Binding-site contacts:
Ligand atom C7 contacts residue ARG121 of chain 1.A at 4.3 Å.
Ligand atom C5 contacts residue ASN124 of chain 1.A at 3.7 Å.
Ligand atom C2 contacts residue ASN124 of chain 1.A at 2.5 Å.
Ligand atom O7 contacts residue ARG121 of chain 1.A at 3.5 Å (salt-bridge).
Ligand atom O5 contacts residue ASN124 of chain 1.A at 2.4 Å (h-bond).
Ligand atom C8 contacts residue ILE122 of chain 1.A at 4.1 Å (hydrophobic).
Ligand atom C8 contacts residue PRO123 of chain 1.A at 4.5 Å (hydrophobic).
Ligand atom C8 contacts residue ARG121 of chain 1.A at 4.2 Å.
Ligand atom O7 contacts residue ILE122 of chain 1.A at 4.5 Å.
Ligand atom C4 contacts residue ASN124 of chain 1.A at 4.2 Å.
Ligand atom C7 contacts residue ASN124 of chain 1.A at 3.4 Å.
Ligand atom C3 contacts residue ASN124 of chain 1.A at 3.8 Å.
Ligand atom C8 contacts residue ASN124 of chain 1.A at 4.3 Å.
Ligand atom N2 contacts residue ASN124 of chain 1.A at 2.9 Å (h-bond).
Ligand atom C1 contacts residue ASN124 of chain 1.A at 1.4 Å.
Ligand atom O7 contacts residue ASN124 of chain 1.A at 3.8 Å.

This small molecule binds to this protein.
Small molecule (SMILES): CC(=O)N[C@H]1[C@H](O[C@H]2[C@H](O)[C@@H](NC(C)=O)CO[C@@H]2CO)O[C@H](CO)[C@@H](O)[C@@H]1O

Sequence of chain 1.A:
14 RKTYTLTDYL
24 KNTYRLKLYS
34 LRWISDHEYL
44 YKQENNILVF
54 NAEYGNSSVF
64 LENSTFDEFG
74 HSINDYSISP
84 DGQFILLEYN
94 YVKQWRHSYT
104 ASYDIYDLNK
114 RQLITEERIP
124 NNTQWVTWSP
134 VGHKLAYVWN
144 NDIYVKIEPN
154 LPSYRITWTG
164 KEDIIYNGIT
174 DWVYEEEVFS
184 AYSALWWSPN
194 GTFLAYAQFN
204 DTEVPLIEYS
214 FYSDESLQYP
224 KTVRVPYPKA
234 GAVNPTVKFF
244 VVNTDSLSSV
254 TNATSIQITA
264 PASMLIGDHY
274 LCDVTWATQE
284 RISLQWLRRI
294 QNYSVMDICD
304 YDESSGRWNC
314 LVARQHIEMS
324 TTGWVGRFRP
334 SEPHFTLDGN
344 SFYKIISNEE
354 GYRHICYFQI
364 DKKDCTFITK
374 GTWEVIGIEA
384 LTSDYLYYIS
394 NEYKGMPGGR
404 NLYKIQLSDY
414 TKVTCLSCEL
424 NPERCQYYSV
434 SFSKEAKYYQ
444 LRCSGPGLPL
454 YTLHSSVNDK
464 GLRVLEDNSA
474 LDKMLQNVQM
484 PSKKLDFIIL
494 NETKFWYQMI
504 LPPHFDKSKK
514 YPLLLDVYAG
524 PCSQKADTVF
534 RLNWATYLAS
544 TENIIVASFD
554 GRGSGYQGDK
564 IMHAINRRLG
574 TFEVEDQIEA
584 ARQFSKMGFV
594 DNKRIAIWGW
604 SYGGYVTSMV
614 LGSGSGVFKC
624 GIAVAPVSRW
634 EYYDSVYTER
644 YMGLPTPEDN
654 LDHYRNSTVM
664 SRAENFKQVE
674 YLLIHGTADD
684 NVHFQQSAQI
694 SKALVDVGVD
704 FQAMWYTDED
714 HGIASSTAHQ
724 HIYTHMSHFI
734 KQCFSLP